Binding-site contacts:
Ligand atom C8 contacts residue LEU198 of chain 1.B at 4.1 Å (hydrophobic).
Ligand atom C2 contacts residue ILE60 of chain 1.B at 4.2 Å (hydrophobic).
Ligand atom F5 contacts residue HIS94 of chain 1.B at 3.5 Å.
Ligand atom C5 contacts residue PHE91 of chain 1.B at 3.9 Å (hydrophobic).
Ligand atom F1 contacts residue ALA135 of chain 1.B at 4.0 Å.
Ligand atom O1 contacts residue ASN69 of chain 1.B at 4.0 Å.
Ligand atom C4 contacts residue GLN92 of chain 1.B at 3.8 Å.
Ligand atom C11 contacts residue ALA135 of chain 1.B at 4.0 Å (hydrophobic).
Ligand atom C3 contacts residue GLN92 of chain 1.B at 3.6 Å.
Ligand atom F5 contacts residue ALA121 of chain 1.B at 3.5 Å.
Ligand atom F6 contacts residue PHE91 of chain 1.B at 4.1 Å.
Ligand atom C10 contacts residue GLN92 of chain 1.B at 3.5 Å.
Ligand atom C10 contacts residue PHE91 of chain 1.B at 3.7 Å (hydrophobic).
Ligand atom F5 contacts residue GLN92 of chain 1.B at 3.3 Å.
Ligand atom C1 contacts residue HIS67 of chain 1.B at 1.5 Å.
Ligand atom C4 contacts residue LEU131 of chain 1.B at 4.0 Å (hydrophobic).
Ligand atom F4 contacts residue LEU198 of chain 1.B at 3.5 Å.
Ligand atom C9 contacts residue PHE91 of chain 1.B at 4.0 Å (hydrophobic).
Ligand atom C6 contacts residue LEU131 of chain 1.B at 3.9 Å (hydrophobic).
Ligand atom C12 contacts residue LEU198 of chain 1.B at 3.7 Å (hydrophobic).
Ligand atom C12 contacts residue GLN92 of chain 1.B at 4.2 Å.
Ligand atom F6 contacts residue LEU198 of chain 1.B at 3.0 Å.
Ligand atom F4 contacts residue HIS94 of chain 1.B at 3.8 Å.
Ligand atom F6 contacts residue LEU141 of chain 1.B at 4.0 Å.
Ligand atom C1 contacts residue VAL62 of chain 1.B at 3.3 Å (hydrophobic).
Ligand atom C2 contacts residue ASN69 of chain 1.B at 3.1 Å.
Ligand atom C5 contacts residue GLN92 of chain 1.B at 3.7 Å.
Ligand atom F3 contacts residue LEU198 of chain 1.B at 4.0 Å.
Ligand atom F3 contacts residue PRO202 of chain 1.B at 3.8 Å.
Ligand atom O1 contacts residue GLN92 of chain 1.B at 3.5 Å (h-bond).
Ligand atom F5 contacts residue PHE91 of chain 1.B at 3.8 Å.
Ligand atom O1 contacts residue HIS67 of chain 1.B at 3.0 Å (h-bond).
Ligand atom F4 contacts residue HIS200 of chain 1.B at 3.8 Å.
Ligand atom C3 contacts residue ASN69 of chain 1.B at 3.8 Å.
Ligand atom O2 contacts residue GLN92 of chain 1.B at 3.0 Å (h-bond).
Ligand atom F2 contacts residue ALA135 of chain 1.B at 3.0 Å.
Ligand atom C2 contacts residue HIS67 of chain 1.B at 2.5 Å.
Ligand atom F6 contacts residue ALA121 of chain 1.B at 4.2 Å.
Ligand atom C12 contacts residue PHE91 of chain 1.B at 4.2 Å (hydrophobic).
Ligand atom C2 contacts residue GLN92 of chain 1.B at 3.6 Å.

This protein binds this small molecule.
Small molecule (SMILES): CCOCCOc1cc(C(F)(F)F)cc(C(F)(F)F)c1

Sequence of chain 1.B:
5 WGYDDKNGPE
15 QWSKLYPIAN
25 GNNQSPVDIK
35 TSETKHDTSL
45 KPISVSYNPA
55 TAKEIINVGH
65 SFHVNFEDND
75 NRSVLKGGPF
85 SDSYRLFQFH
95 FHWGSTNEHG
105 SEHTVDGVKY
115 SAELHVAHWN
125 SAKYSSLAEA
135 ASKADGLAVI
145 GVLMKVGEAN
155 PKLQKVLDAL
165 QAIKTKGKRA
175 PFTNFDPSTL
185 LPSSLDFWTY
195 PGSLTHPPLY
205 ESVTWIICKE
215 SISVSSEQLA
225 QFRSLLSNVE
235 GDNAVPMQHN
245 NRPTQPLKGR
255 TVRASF